Sequence of chain 4.D:
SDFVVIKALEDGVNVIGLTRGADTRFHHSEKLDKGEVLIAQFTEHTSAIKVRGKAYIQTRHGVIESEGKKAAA

Sequence of chain 1.F:
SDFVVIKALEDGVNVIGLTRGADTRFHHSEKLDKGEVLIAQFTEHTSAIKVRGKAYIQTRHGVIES

The protein below binds the small molecule below.
Small molecule (SMILES): N[C@@H](Cc1c[nH]c2ccccc12)C(=O)O

Binding-site contacts:
Ligand atom NE1 contacts residue GLN45 of chain 4.D at 2.8 Å (h-bond).
Ligand atom CZ2 contacts residue THR50 of chain 4.D at 3.9 Å.
Ligand atom C contacts residue THR50 of chain 4.D at 4.0 Å.
Ligand atom N contacts residue THR28 of chain 1.F at 2.7 Å (h-bond).
Ligand atom CZ3 contacts residue GLY21 of chain 4.D at 3.7 Å.
Ligand atom O contacts residue ARG24 of chain 1.F at 3.4 Å.
Ligand atom O contacts residue SER51 of chain 1.F at 2.9 Å (h-bond).
Ligand atom CG contacts residue SER51 of chain 1.F at 3.8 Å.
Ligand atom N contacts residue THR23 of chain 1.F at 2.7 Å (h-bond).
Ligand atom CE2 contacts residue GLN45 of chain 4.D at 4.0 Å.
Ligand atom OXT contacts residue GLY25 of chain 1.F at 4.0 Å.
Ligand atom N contacts residue GLY25 of chain 1.F at 2.9 Å (h-bond).
Ligand atom O contacts residue GLY25 of chain 1.F at 3.0 Å (h-bond).
Ligand atom OXT contacts residue HIS49 of chain 4.D at 3.8 Å.
Ligand atom OXT contacts residue THR50 of chain 4.D at 3.0 Å (h-bond).
Ligand atom CE3 contacts residue HIS31 of chain 4.D at 4.0 Å.
Ligand atom CA contacts residue THR28 of chain 1.F at 3.2 Å.
Ligand atom CA contacts residue SER51 of chain 1.F at 3.9 Å.
Ligand atom C contacts residue SER51 of chain 1.F at 3.5 Å.
Ligand atom CD1 contacts residue SER51 of chain 1.F at 3.5 Å.
Ligand atom CE2 contacts residue ALA44 of chain 4.D at 3.9 Å (hydrophobic).
Ligand atom CH2 contacts residue GLY21 of chain 4.D at 3.5 Å.
Ligand atom OXT contacts residue THR47 of chain 4.D at 2.6 Å (h-bond).
Ligand atom C contacts residue GLY25 of chain 1.F at 3.4 Å.
Ligand atom CZ2 contacts residue ALA44 of chain 4.D at 3.9 Å (hydrophobic).
Ligand atom CB contacts residue THR23 of chain 1.F at 3.6 Å.
Ligand atom CB contacts residue THR28 of chain 1.F at 3.7 Å.
Ligand atom O contacts residue THR23 of chain 1.F at 3.9 Å.
Ligand atom N contacts residue ASP27 of chain 1.F at 3.0 Å (salt-bridge).
Ligand atom C contacts residue THR47 of chain 4.D at 3.5 Å.
Ligand atom CA contacts residue GLY25 of chain 1.F at 3.6 Å.
Ligand atom CD1 contacts residue GLN45 of chain 4.D at 3.5 Å.
Ligand atom NE1 contacts residue ALA44 of chain 4.D at 3.7 Å.
Ligand atom O contacts residue THR47 of chain 4.D at 3.6 Å.
Ligand atom CZ2 contacts residue ILE53 of chain 4.D at 4.0 Å (hydrophobic).
Ligand atom CE3 contacts residue HIS32 of chain 4.D at 3.9 Å.
Ligand atom CB contacts residue SER51 of chain 1.F at 3.3 Å.
Ligand atom CA contacts residue THR23 of chain 1.F at 3.7 Å.
Ligand atom CD1 contacts residue THR47 of chain 4.D at 3.8 Å.
Ligand atom CZ3 contacts residue HIS32 of chain 4.D at 3.8 Å.